Binding-site contacts:
Ligand atom C8 contacts residue LYS22 of chain 1.E at 3.9 Å.
Ligand atom O6 contacts residue GLN15 of chain 1.E at 4.2 Å.
Ligand atom C7 contacts residue ASN23 of chain 1.E at 3.5 Å.
Ligand atom O5 contacts residue GLN15 of chain 1.E at 4.0 Å.
Ligand atom O7 contacts residue ASN23 of chain 1.E at 3.6 Å (h-bond).
Ligand atom O5 contacts residue ASN23 of chain 1.E at 2.3 Å (h-bond).
Ligand atom N2 contacts residue ASN23 of chain 1.E at 3.0 Å (h-bond).
Ligand atom C2 contacts residue ASN23 of chain 1.E at 2.4 Å.
Ligand atom C5 contacts residue ASN23 of chain 1.E at 3.6 Å.
Ligand atom C3 contacts residue ASN23 of chain 1.E at 3.7 Å.
Ligand atom C4 contacts residue ASN23 of chain 1.E at 4.1 Å.
Ligand atom C1 contacts residue ASN23 of chain 1.E at 1.4 Å.

A protein and the small-molecule ligand that binds it are described below.
Small molecule (SMILES): CC(=O)N[C@@H]1[C@@H](O)[C@H](O)[C@@H](CO)O[C@H]1O

Sequence of chain 1.E:
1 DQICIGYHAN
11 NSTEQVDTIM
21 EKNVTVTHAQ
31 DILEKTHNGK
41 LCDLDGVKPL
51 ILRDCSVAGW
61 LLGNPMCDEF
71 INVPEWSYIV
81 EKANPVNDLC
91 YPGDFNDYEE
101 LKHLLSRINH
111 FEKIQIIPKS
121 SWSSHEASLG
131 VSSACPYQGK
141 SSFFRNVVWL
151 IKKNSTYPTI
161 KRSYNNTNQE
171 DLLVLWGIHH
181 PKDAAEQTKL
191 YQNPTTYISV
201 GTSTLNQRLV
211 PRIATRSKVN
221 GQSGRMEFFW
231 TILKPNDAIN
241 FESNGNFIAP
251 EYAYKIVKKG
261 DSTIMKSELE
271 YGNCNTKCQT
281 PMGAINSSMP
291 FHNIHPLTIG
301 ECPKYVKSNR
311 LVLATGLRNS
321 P